This small molecule binds to this protein.
Small molecule (SMILES): CC(=O)N[C@@H]1[C@@H](O)[C@H](O)[C@@H](CO)O[C@H]1O

Binding-site contacts:
Ligand atom O5 contacts residue THR618 of chain 1.B at 3.3 Å.
Ligand atom C2 contacts residue ASN616 of chain 1.B at 2.4 Å.
Ligand atom C5 contacts residue ASN616 of chain 1.B at 3.6 Å.
Ligand atom C8 contacts residue GLN644 of chain 1.B at 4.4 Å.
Ligand atom C4 contacts residue ASN616 of chain 1.B at 4.1 Å.
Ligand atom O5 contacts residue ASN616 of chain 1.B at 2.4 Å (h-bond).
Ligand atom C5 contacts residue THR618 of chain 1.B at 4.2 Å.
Ligand atom N2 contacts residue ASN616 of chain 1.B at 2.8 Å (h-bond).
Ligand atom C7 contacts residue ASN616 of chain 1.B at 4.1 Å.
Ligand atom C3 contacts residue ASN616 of chain 1.B at 3.8 Å.
Ligand atom C8 contacts residue ASN616 of chain 1.B at 4.4 Å.
Ligand atom C1 contacts residue THR618 of chain 1.B at 3.6 Å.
Ligand atom C1 contacts residue ASN616 of chain 1.B at 1.4 Å.

Sequence of chain 1.B:
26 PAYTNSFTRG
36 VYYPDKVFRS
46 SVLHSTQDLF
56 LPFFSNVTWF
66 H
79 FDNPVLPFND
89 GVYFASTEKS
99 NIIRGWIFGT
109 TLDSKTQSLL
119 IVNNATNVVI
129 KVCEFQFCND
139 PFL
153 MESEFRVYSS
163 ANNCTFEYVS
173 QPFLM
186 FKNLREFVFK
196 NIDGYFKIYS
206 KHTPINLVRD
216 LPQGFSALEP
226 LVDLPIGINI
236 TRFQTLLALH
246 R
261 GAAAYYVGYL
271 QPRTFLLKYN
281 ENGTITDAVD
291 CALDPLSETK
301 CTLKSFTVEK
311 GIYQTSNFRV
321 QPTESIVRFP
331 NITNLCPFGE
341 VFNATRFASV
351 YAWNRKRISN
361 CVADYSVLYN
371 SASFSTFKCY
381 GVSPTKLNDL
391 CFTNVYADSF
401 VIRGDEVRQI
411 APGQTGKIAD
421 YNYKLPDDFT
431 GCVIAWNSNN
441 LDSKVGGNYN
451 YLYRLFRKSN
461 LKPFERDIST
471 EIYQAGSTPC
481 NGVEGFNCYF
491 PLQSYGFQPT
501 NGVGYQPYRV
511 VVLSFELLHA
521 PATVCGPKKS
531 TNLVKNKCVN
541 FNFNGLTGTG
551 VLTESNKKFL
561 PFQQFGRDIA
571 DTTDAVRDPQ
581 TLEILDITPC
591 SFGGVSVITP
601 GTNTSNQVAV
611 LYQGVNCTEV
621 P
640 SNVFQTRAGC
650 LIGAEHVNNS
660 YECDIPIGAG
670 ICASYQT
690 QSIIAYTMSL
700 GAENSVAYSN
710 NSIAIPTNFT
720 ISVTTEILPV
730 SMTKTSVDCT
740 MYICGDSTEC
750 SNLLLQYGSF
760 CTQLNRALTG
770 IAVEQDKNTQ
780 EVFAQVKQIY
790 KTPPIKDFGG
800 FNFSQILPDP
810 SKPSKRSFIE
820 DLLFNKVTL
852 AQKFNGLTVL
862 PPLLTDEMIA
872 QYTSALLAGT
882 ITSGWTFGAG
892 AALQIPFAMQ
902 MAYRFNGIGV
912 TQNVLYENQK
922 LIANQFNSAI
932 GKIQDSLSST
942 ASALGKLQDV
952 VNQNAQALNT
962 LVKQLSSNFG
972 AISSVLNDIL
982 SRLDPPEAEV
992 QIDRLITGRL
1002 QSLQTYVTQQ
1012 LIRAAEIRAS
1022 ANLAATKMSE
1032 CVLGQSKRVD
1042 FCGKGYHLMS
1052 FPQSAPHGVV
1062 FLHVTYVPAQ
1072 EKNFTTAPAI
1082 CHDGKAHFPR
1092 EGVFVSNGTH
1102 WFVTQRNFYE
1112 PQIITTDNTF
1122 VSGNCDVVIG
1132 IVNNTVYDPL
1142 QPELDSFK